Binding-site contacts:
Ligand atom C4 contacts residue LEU91 of chain 1.A at 3.6 Å (hydrophobic).
Ligand atom O4P contacts residue ASP23 of chain 1.A at 3.9 Å.
Ligand atom O4P contacts residue CA1 of chain 1.B at 2.7 Å.
Ligand atom O4 contacts residue LEU39 of chain 1.A at 3.9 Å.
Ligand atom C5' contacts residue TYR115 of chain 1.A at 3.5 Å (hydrophobic).
Ligand atom O2 contacts residue TYR117 of chain 1.A at 3.9 Å.
Ligand atom O3' contacts residue LYS86 of chain 1.A at 3.5 Å (salt-bridge).
Ligand atom C2' contacts residue TYR115 of chain 1.A at 3.7 Å (hydrophobic).
Ligand atom C2 contacts residue ASP85 of chain 1.A at 3.8 Å.
Ligand atom O4 contacts residue TYR117 of chain 1.A at 3.7 Å.
Ligand atom O1P contacts residue TYR87 of chain 1.A at 3.0 Å (h-bond).
Ligand atom C5M contacts residue LEU38 of chain 1.A at 3.6 Å (hydrophobic).
Ligand atom C4 contacts residue TYR117 of chain 1.A at 3.6 Å (hydrophobic).
Ligand atom O4P contacts residue ARG37 of chain 1.A at 2.8 Å (salt-bridge).
Ligand atom C2' contacts residue TYR117 of chain 1.A at 3.6 Å (hydrophobic).
Ligand atom C5 contacts residue TYR115 of chain 1.A at 3.8 Å (hydrophobic).
Ligand atom N3 contacts residue TYR117 of chain 1.A at 3.2 Å.
Ligand atom P2 contacts residue CA1 of chain 1.B at 3.9 Å.
Ligand atom C3' contacts residue TYR115 of chain 1.A at 3.8 Å (hydrophobic).
Ligand atom O1P contacts residue LYS86 of chain 1.A at 2.7 Å (salt-bridge).
Ligand atom C4' contacts residue ARG89 of chain 1.A at 3.9 Å.
Ligand atom O4' contacts residue ARG89 of chain 1.A at 3.1 Å (salt-bridge).
Ligand atom C5M contacts residue ARG37 of chain 1.A at 3.6 Å.
Ligand atom O6P contacts residue ARG37 of chain 1.A at 3.0 Å (salt-bridge).
Ligand atom O4' contacts residue TYR87 of chain 1.A at 4.0 Å.
Ligand atom P1 contacts residue TYR87 of chain 1.A at 3.5 Å.
Ligand atom O4 contacts residue LEU91 of chain 1.A at 3.5 Å.
Ligand atom O2 contacts residue ASP85 of chain 1.A at 3.6 Å.
Ligand atom P2 contacts residue ARG89 of chain 1.A at 4.0 Å.
Ligand atom O3' contacts residue TYR87 of chain 1.A at 3.9 Å.
Ligand atom O6P contacts residue ARG89 of chain 1.A at 2.8 Å (salt-bridge).
Ligand atom P1 contacts residue LYS86 of chain 1.A at 3.7 Å.
Ligand atom N1 contacts residue ASP85 of chain 1.A at 4.0 Å.
Ligand atom O3P contacts residue TYR87 of chain 1.A at 2.9 Å (h-bond).
Ligand atom O5' contacts residue ARG89 of chain 1.A at 3.1 Å (salt-bridge).
Ligand atom O4P contacts residue ASP42 of chain 1.A at 3.0 Å (salt-bridge).
Ligand atom O5' contacts residue ARG37 of chain 1.A at 3.4 Å (salt-bridge).
Ligand atom P2 contacts residue ARG37 of chain 1.A at 3.5 Å.
Ligand atom C2 contacts residue TYR117 of chain 1.A at 3.5 Å (hydrophobic).
Ligand atom C5M contacts residue TYR115 of chain 1.A at 3.8 Å (hydrophobic).

Sequence of chain 1.A:
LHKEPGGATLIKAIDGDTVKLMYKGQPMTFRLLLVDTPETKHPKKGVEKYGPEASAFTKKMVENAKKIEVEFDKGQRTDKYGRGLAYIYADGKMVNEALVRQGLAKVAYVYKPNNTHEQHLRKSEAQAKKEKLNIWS

This protein binds this small molecule.
Small molecule (SMILES): Cc1cn([C@H]2C[C@H](OP(=O)(O)O)[C@@H](COP(=O)(O)O)O2)c(=O)[nH]c1=O